The protein below binds the small molecule below.
Small molecule (SMILES): CC(=O)N[C@H]1[C@H]([C@H](O)[C@H](O)CO)O[C@@](O)(C(=O)O)C[C@@H]1O

Binding-site contacts:
Ligand atom O2 contacts residue ARG232 of chain 8.A at 4.5 Å.
Ligand atom C10 contacts residue SER256 of chain 8.A at 4.2 Å.
Ligand atom O10 contacts residue SER52 of chain 56.A at 4.4 Å.
Ligand atom O1A contacts residue THR286 of chain 56.A at 4.2 Å.
Ligand atom O4 contacts residue TRP287 of chain 56.A at 4.1 Å.
Ligand atom O2 contacts residue THR286 of chain 56.A at 4.0 Å.
Ligand atom C2 contacts residue THR286 of chain 56.A at 4.2 Å.
Ligand atom C11 contacts residue GLY254 of chain 8.A at 3.6 Å.
Ligand atom O2 contacts residue ASN284 of chain 56.A at 3.0 Å (h-bond).
Ligand atom C11 contacts residue ASN55 of chain 56.A at 3.2 Å.
Ligand atom O1A contacts residue ASN231 of chain 8.A at 2.7 Å (h-bond).
Ligand atom O1B contacts residue ASN284 of chain 56.A at 3.7 Å.
Ligand atom O1A contacts residue ASN284 of chain 56.A at 4.5 Å.
Ligand atom C4 contacts residue VAL257 of chain 8.A at 4.4 Å (hydrophobic).
Ligand atom O4 contacts residue VAL257 of chain 8.A at 3.1 Å.
Ligand atom C2 contacts residue ASN231 of chain 8.A at 4.0 Å.
Ligand atom O2 contacts residue ASN231 of chain 8.A at 4.2 Å.
Ligand atom C11 contacts residue SER256 of chain 8.A at 4.3 Å.
Ligand atom C2 contacts residue ASN284 of chain 56.A at 3.9 Å.
Ligand atom O1B contacts residue ASN231 of chain 8.A at 4.3 Å.
Ligand atom O4 contacts residue ASN231 of chain 8.A at 4.2 Å.
Ligand atom C3 contacts residue ASN231 of chain 8.A at 3.9 Å.
Ligand atom C5 contacts residue ASN231 of chain 8.A at 4.5 Å.
Ligand atom C4 contacts residue ASN231 of chain 8.A at 3.5 Å.
Ligand atom O10 contacts residue SER256 of chain 8.A at 3.5 Å (h-bond).
Ligand atom C11 contacts residue ALA253 of chain 8.A at 3.6 Å (hydrophobic).
Ligand atom C1 contacts residue ASN284 of chain 56.A at 3.8 Å.
Ligand atom C1 contacts residue ARG232 of chain 8.A at 3.6 Å.
Ligand atom C10 contacts residue ASN55 of chain 56.A at 3.8 Å.
Ligand atom O1B contacts residue ARG232 of chain 8.A at 2.5 Å (salt-bridge).
Ligand atom C3 contacts residue TRP287 of chain 56.A at 4.1 Å (hydrophobic).
Ligand atom O2 contacts residue TRP287 of chain 56.A at 4.5 Å.
Ligand atom C3 contacts residue THR286 of chain 56.A at 3.5 Å.
Ligand atom C1 contacts residue ASN231 of chain 8.A at 3.6 Å.
Ligand atom O10 contacts residue ASN55 of chain 56.A at 3.4 Å (h-bond).
Ligand atom O1A contacts residue ARG232 of chain 8.A at 3.5 Å.

Sequence of chain 8.A:
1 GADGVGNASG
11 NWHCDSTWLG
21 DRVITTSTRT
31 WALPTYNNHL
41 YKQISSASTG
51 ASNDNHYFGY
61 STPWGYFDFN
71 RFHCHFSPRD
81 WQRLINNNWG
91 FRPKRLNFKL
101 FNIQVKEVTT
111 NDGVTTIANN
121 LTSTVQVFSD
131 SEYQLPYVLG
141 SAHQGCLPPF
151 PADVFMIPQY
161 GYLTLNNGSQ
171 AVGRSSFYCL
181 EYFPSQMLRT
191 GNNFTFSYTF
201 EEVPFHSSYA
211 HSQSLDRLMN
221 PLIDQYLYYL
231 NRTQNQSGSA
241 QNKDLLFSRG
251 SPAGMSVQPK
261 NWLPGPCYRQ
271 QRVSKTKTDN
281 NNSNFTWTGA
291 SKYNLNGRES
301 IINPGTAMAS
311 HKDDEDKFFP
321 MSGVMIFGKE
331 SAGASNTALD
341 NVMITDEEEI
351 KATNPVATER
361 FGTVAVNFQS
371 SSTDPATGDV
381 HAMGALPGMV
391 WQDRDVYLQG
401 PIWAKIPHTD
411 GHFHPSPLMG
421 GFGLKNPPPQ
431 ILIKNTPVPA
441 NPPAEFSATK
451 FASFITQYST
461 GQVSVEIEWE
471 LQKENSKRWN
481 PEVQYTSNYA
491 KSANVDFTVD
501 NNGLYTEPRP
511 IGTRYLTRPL

Sequence of chain 56.A:
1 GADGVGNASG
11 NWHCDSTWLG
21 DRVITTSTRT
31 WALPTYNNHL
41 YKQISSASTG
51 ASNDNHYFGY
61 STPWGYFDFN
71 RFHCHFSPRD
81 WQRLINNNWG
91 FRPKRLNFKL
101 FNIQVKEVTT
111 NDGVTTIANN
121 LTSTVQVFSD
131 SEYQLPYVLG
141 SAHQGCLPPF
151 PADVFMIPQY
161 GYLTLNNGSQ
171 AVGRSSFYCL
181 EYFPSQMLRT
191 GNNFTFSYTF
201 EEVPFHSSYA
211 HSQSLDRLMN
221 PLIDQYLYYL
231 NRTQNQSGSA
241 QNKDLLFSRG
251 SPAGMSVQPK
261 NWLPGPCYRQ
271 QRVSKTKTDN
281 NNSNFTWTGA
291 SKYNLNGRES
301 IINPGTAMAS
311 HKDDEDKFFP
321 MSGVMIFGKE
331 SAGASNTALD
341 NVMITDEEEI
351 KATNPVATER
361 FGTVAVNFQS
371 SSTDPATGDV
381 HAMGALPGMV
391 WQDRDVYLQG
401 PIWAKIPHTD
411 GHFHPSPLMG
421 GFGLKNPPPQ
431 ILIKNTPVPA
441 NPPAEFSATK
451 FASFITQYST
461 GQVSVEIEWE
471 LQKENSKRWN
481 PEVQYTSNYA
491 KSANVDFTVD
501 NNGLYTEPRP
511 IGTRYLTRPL